Sequence of chain 1.E:
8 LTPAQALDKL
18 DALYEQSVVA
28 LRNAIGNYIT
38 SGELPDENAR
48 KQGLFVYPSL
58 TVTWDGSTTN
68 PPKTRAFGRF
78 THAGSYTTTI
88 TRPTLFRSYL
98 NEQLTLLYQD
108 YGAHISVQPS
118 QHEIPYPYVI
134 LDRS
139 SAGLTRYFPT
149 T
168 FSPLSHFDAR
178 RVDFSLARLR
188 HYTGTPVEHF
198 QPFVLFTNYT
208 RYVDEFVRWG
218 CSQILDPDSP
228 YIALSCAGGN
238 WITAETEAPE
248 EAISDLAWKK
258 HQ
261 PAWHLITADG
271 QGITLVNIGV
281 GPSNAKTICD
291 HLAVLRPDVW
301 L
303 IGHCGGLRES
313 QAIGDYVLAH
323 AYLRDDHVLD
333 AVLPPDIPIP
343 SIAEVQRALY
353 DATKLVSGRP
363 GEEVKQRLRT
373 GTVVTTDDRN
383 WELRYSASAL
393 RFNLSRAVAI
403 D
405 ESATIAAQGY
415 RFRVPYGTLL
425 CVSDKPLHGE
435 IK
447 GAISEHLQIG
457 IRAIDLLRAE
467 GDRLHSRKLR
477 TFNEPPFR

The protein below binds the small molecule below.
Small molecule (SMILES): Nc1ncnc2c([C@@H]3O[C@H](COP(=O)(O)O)[C@@H](O)[C@H]3O)n[nH]c12

Binding-site contacts:
Ligand atom O4' contacts residue LYS436 of chain 1.E at 3.7 Å.
Ligand atom N1 contacts residue ARG381 of chain 1.E at 3.4 Å (salt-bridge).
Ligand atom C2' contacts residue MSE404 of chain 1.E at 3.6 Å.
Ligand atom C1' contacts residue HIS305 of chain 1.E at 3.8 Å.
Ligand atom O3' contacts residue VAL280 of chain 1.E at 3.8 Å.
Ligand atom O1P contacts residue TYR189 of chain 1.F at 2.7 Å (h-bond).
Ligand atom N6 contacts residue ASP428 of chain 1.E at 3.0 Å (salt-bridge).
Ligand atom O2' contacts residue MSE404 of chain 1.E at 2.8 Å (h-bond).
Ligand atom C5 contacts residue GLY307 of chain 1.E at 3.8 Å.
Ligand atom N7 contacts residue ASP428 of chain 1.E at 2.9 Å (salt-bridge).
Ligand atom P contacts residue ARG381 of chain 1.E at 3.8 Å.
Ligand atom C5' contacts residue ARG381 of chain 1.E at 3.8 Å.
Ligand atom N7 contacts residue CYS306 of chain 1.E at 3.6 Å.
Ligand atom N3 contacts residue ASP403 of chain 1.E at 3.8 Å.
Ligand atom O2' contacts residue ASN205 of chain 1.E at 3.2 Å (h-bond).
Ligand atom C2 contacts residue TRP383 of chain 1.E at 3.6 Å (hydrophobic).
Ligand atom O1P contacts residue ARG381 of chain 1.E at 3.2 Å (salt-bridge).
Ligand atom C2' contacts residue GLU405 of chain 1.E at 3.7 Å.
Ligand atom N8 contacts residue LYS436 of chain 1.E at 3.5 Å (salt-bridge).
Ligand atom N3 contacts residue MSE404 of chain 1.E at 3.7 Å.
Ligand atom N1 contacts residue TRP383 of chain 1.E at 2.8 Å (h-bond).
Ligand atom C6 contacts residue ARG381 of chain 1.E at 3.6 Å.
Ligand atom C3' contacts residue GLU405 of chain 1.E at 3.6 Å.
Ligand atom C2 contacts residue ARG381 of chain 1.E at 3.8 Å.
Ligand atom N6 contacts residue PRO430 of chain 1.E at 3.3 Å.
Ligand atom O2' contacts residue GLU405 of chain 1.E at 2.6 Å (salt-bridge).
Ligand atom N6 contacts residue GLY307 of chain 1.E at 3.8 Å.
Ligand atom O3' contacts residue GLU405 of chain 1.E at 2.8 Å (salt-bridge).
Ligand atom C1' contacts residue ASN205 of chain 1.E at 3.8 Å.
Ligand atom N8 contacts residue CYS306 of chain 1.E at 3.8 Å.
Ligand atom C3' contacts residue ASN205 of chain 1.E at 3.8 Å.
Ligand atom O3P contacts residue ARG381 of chain 1.E at 3.1 Å (salt-bridge).
Ligand atom N7 contacts residue GLY307 of chain 1.E at 3.4 Å (h-bond).
Ligand atom N8 contacts residue ASP428 of chain 1.E at 3.7 Å.
Ligand atom O3P contacts residue LYS436 of chain 1.E at 2.9 Å (salt-bridge).
Ligand atom N6 contacts residue GLU384 of chain 1.E at 3.8 Å.
Ligand atom O3' contacts residue ASN205 of chain 1.E at 3.0 Å (h-bond).
Ligand atom O2P contacts residue HIS188 of chain 1.F at 2.9 Å (h-bond).
Ligand atom O2' contacts residue ASP403 of chain 1.E at 3.4 Å.
Ligand atom C2' contacts residue ASN205 of chain 1.E at 3.7 Å.

Sequence of chain 1.F:
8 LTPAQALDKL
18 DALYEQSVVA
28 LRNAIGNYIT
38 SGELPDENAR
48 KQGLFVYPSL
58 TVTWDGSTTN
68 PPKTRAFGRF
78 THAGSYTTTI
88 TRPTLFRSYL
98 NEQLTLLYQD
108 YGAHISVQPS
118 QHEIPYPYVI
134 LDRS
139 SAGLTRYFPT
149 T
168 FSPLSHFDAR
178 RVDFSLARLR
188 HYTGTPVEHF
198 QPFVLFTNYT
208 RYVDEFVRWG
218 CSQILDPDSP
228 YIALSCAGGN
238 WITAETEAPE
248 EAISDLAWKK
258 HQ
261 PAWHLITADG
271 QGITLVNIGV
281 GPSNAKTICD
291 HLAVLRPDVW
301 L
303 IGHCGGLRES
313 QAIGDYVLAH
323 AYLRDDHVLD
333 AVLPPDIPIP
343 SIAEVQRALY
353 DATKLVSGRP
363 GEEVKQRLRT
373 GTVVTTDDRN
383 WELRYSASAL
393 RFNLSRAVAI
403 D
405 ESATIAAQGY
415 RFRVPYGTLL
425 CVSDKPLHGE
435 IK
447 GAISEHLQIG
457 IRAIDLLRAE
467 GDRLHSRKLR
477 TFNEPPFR